Binding-site contacts:
Ligand atom O7 contacts residue ASP75 of chain 1.C at 4.2 Å.
Ligand atom O7 contacts residue ASN76 of chain 1.C at 3.2 Å (h-bond).
Ligand atom C1 contacts residue GLU72 of chain 1.C at 4.0 Å.
Ligand atom C8 contacts residue ASP75 of chain 1.C at 3.6 Å.
Ligand atom C4 contacts residue ASN76 of chain 1.C at 4.2 Å.
Ligand atom O5 contacts residue ASN76 of chain 1.C at 2.3 Å (h-bond).
Ligand atom C7 contacts residue ASN76 of chain 1.C at 3.3 Å.
Ligand atom N2 contacts residue ASN76 of chain 1.C at 2.9 Å (h-bond).
Ligand atom C3 contacts residue ASN76 of chain 1.C at 3.8 Å.
Ligand atom C7 contacts residue ASP75 of chain 1.C at 4.3 Å.
Ligand atom C1 contacts residue ASN76 of chain 1.C at 1.4 Å.
Ligand atom C2 contacts residue ASN76 of chain 1.C at 2.5 Å.
Ligand atom C8 contacts residue ASN76 of chain 1.C at 4.4 Å.
Ligand atom C5 contacts residue ASN76 of chain 1.C at 3.6 Å.

Sequence of chain 1.C:
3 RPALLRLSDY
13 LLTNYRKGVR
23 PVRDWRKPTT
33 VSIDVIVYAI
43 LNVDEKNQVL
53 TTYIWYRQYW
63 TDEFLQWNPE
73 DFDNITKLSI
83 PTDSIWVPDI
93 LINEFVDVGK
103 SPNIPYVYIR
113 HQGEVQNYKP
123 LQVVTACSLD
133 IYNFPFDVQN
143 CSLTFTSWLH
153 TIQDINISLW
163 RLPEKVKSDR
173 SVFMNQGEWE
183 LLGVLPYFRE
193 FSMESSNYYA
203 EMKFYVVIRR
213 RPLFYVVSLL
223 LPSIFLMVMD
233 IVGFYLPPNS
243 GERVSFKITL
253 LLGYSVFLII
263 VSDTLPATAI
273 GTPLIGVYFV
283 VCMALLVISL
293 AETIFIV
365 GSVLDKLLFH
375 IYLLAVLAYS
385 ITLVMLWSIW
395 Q

A small-molecule ligand and the protein it binds are described below.
Small molecule (SMILES): CC(=O)N[C@@H]1[C@@H](O)[C@H](O)[C@@H](CO)O[C@H]1O